A protein and the small-molecule ligand that binds it are described below.
Small molecule (SMILES): CCCC1CCC(OC(=O)N[C@@H](CC(C)C)C(=O)N[C@@H](C[C@@H]2CCNC2=O)C(O)S(=O)(=O)O)CC1

Sequence of chain 1.A:
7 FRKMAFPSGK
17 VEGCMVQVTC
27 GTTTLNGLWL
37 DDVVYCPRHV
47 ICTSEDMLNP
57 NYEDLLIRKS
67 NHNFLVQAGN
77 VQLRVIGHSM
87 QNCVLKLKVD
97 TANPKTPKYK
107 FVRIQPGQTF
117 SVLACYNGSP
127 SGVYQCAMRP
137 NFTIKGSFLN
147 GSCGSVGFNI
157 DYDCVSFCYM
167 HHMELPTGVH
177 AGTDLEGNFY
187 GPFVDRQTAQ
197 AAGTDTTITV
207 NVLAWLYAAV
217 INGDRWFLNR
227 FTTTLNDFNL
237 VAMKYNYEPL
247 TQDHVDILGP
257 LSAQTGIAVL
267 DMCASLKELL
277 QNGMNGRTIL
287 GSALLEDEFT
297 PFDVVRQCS

Binding-site contacts:
Ligand atom C14 contacts residue CYS149 of chain 1.A at 1.8 Å (hydrophobic).
Ligand atom N1 contacts residue YMJ1 of chain 1.B at 0.1 Å (h-bond).
Ligand atom N2 contacts residue CYS149 of chain 1.A at 3.2 Å (h-bond).
Ligand atom C2 contacts residue YMJ1 of chain 1.B at 0.1 Å.
Ligand atom C19 contacts residue YMJ1 of chain 1.B at 0.1 Å.
Ligand atom O1 contacts residue GLU170 of chain 1.A at 3.0 Å (salt-bridge).
Ligand atom O2 contacts residue HIS167 of chain 1.A at 2.7 Å (h-bond).
Ligand atom C7 contacts residue YMJ1 of chain 1.B at 0.1 Å.
Ligand atom C4 contacts residue YMJ1 of chain 1.B at 0.0 Å.
Ligand atom C9 contacts residue YMJ1 of chain 1.B at 0.1 Å.
Ligand atom N2 contacts residue HIS168 of chain 1.A at 3.0 Å (h-bond).
Ligand atom C15 contacts residue YMJ1 of chain 1.B at 0.1 Å.
Ligand atom C3 contacts residue YMJ1 of chain 1.B at 0.0 Å.
Ligand atom C1 contacts residue YMJ1 of chain 1.B at 0.1 Å.
Ligand atom O5 contacts residue YMJ1 of chain 1.B at 0.1 Å (h-bond).
Ligand atom C17 contacts residue YMJ1 of chain 1.B at 0.1 Å.
Ligand atom N1 contacts residue GLN193 of chain 1.A at 3.1 Å (h-bond).
Ligand atom C13 contacts residue YMJ1 of chain 1.B at 0.1 Å.
Ligand atom C8 contacts residue YMJ1 of chain 1.B at 0.1 Å.
Ligand atom C22 contacts residue YMJ1 of chain 1.B at 0.1 Å.
Ligand atom C12 contacts residue YMJ1 of chain 1.B at 0.1 Å.
Ligand atom O3 contacts residue CYS149 of chain 1.A at 2.7 Å (h-bond).
Ligand atom O3 contacts residue YMJ1 of chain 1.B at 1.3 Å.
Ligand atom O4 contacts residue YMJ1 of chain 1.B at 0.1 Å (h-bond).
Ligand atom C11 contacts residue YMJ1 of chain 1.B at 0.2 Å.
Ligand atom C14 contacts residue YMJ1 of chain 1.B at 0.1 Å.
Ligand atom N3 contacts residue YMJ1 of chain 1.B at 0.2 Å (h-bond).
Ligand atom N2 contacts residue YMJ1 of chain 1.B at 0.2 Å (h-bond).
Ligand atom C16 contacts residue YMJ1 of chain 1.B at 0.1 Å.
Ligand atom C18 contacts residue YMJ1 of chain 1.B at 0.1 Å.
Ligand atom C20 contacts residue YMJ1 of chain 1.B at 0.0 Å.
Ligand atom O2 contacts residue YMJ1 of chain 1.B at 0.3 Å (h-bond).
Ligand atom C21 contacts residue YMJ1 of chain 1.B at 0.0 Å.
Ligand atom C5 contacts residue YMJ1 of chain 1.B at 0.0 Å.
Ligand atom C8 contacts residue CYS149 of chain 1.A at 2.8 Å (hydrophobic).
Ligand atom C6 contacts residue YMJ1 of chain 1.B at 0.0 Å.
Ligand atom C9 contacts residue CYS149 of chain 1.A at 3.1 Å (hydrophobic).
Ligand atom O1 contacts residue YMJ1 of chain 1.B at 0.1 Å (h-bond).
Ligand atom C10 contacts residue YMJ1 of chain 1.B at 0.2 Å.
Ligand atom C23 contacts residue YMJ1 of chain 1.B at 0.1 Å.